Binding-site contacts:
Ligand atom C17 contacts residue ALA193 of chain 2.B at 3.7 Å (hydrophobic).
Ligand atom C13 contacts residue ALA193 of chain 2.B at 3.7 Å (hydrophobic).
Ligand atom C16 contacts residue LEU245 of chain 2.B at 3.7 Å (hydrophobic).
Ligand atom C13 contacts residue GLY192 of chain 2.B at 3.5 Å.
Ligand atom C15 contacts residue TYR213 of chain 2.B at 3.8 Å (hydrophobic).
Ligand atom C12 contacts residue ALA193 of chain 2.B at 3.6 Å (hydrophobic).
Ligand atom C05 contacts residue ALA193 of chain 2.B at 3.8 Å (hydrophobic).
Ligand atom C02 contacts residue HIS219 of chain 2.B at 3.3 Å.
Ligand atom C14 contacts residue GLY192 of chain 2.B at 3.4 Å.
Ligand atom C16 contacts residue TYR161 of chain 2.B at 3.7 Å (hydrophobic).
Ligand atom C10 contacts residue HIS92 of chain 2.B at 3.1 Å.
Ligand atom C09 contacts residue HIS92 of chain 2.B at 3.6 Å.
Ligand atom C12 contacts residue TYR213 of chain 2.B at 3.3 Å (hydrophobic).
Ligand atom O03 contacts residue TYR161 of chain 2.B at 3.9 Å.
Ligand atom C17 contacts residue LEU245 of chain 2.B at 3.5 Å (hydrophobic).
Ligand atom C02 contacts residue TYR213 of chain 2.B at 3.7 Å (hydrophobic).
Ligand atom C17 contacts residue TYR213 of chain 2.B at 3.4 Å (hydrophobic).
Ligand atom C04 contacts residue HIS92 of chain 2.B at 3.9 Å.
Ligand atom C16 contacts residue SER188 of chain 2.B at 3.5 Å.
Ligand atom C15 contacts residue SER188 of chain 2.B at 3.4 Å.
Ligand atom C15 contacts residue GLY192 of chain 2.B at 3.4 Å.
Ligand atom C13 contacts residue TYR213 of chain 2.B at 3.4 Å (hydrophobic).
Ligand atom O03 contacts residue HIS219 of chain 2.B at 2.7 Å (h-bond).
Ligand atom C14 contacts residue ALA193 of chain 2.B at 4.0 Å (hydrophobic).
Ligand atom C16 contacts residue TYR213 of chain 2.B at 3.6 Å (hydrophobic).
Ligand atom C06 contacts residue ALA193 of chain 2.B at 3.5 Å (hydrophobic).
Ligand atom C16 contacts residue ALA193 of chain 2.B at 3.9 Å (hydrophobic).
Ligand atom C12 contacts residue GLY192 of chain 2.B at 3.9 Å.
Ligand atom C14 contacts residue TYR213 of chain 2.B at 3.7 Å (hydrophobic).
Ligand atom O01 contacts residue HIS219 of chain 2.B at 3.2 Å (h-bond).
Ligand atom C16 contacts residue GLY192 of chain 2.B at 3.9 Å.
Ligand atom O11 contacts residue TYR213 of chain 2.B at 3.9 Å.
Ligand atom C15 contacts residue TYR161 of chain 2.B at 3.5 Å (hydrophobic).
Ligand atom O11 contacts residue ALA193 of chain 2.B at 3.3 Å.
Ligand atom C05 contacts residue HIS92 of chain 2.B at 3.8 Å.
Ligand atom C16 contacts residue GLY189 of chain 2.B at 3.4 Å.
Ligand atom C14 contacts residue TYR161 of chain 2.B at 3.8 Å (hydrophobic).
Ligand atom C04 contacts residue GLY192 of chain 2.B at 3.6 Å.
Ligand atom O03 contacts residue TYR213 of chain 2.B at 2.6 Å (h-bond).
Ligand atom C07 contacts residue ALA193 of chain 2.B at 3.6 Å (hydrophobic).

This protein binds this small molecule.
Small molecule (SMILES): O=C(O)C1c2ccccc2Oc2ccccc21

Sequence of chain 2.B:
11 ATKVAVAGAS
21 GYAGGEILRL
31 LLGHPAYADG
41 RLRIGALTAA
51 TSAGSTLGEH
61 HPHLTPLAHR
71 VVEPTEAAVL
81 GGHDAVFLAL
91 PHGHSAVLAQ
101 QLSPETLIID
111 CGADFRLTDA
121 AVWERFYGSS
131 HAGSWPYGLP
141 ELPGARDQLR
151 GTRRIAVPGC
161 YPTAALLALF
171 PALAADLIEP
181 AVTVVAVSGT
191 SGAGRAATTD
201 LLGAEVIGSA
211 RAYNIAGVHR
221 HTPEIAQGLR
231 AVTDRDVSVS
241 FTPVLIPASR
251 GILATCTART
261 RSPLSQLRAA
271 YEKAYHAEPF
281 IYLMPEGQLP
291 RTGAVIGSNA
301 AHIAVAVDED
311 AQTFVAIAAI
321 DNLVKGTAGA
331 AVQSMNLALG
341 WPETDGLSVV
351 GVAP